Binding-site contacts:
Ligand atom N24 contacts residue VAL39 of chain 1.A at 3.8 Å.
Ligand atom C11 contacts residue GLU106 of chain 1.A at 3.8 Å.
Ligand atom C7 contacts residue ARG156 of chain 1.A at 3.5 Å.
Ligand atom N24 contacts residue LYS58 of chain 1.A at 3.7 Å.
Ligand atom N17 contacts residue LEU108 of chain 1.A at 3.2 Å (h-bond).
Ligand atom O21 contacts residue GLY32 of chain 1.A at 3.0 Å.
Ligand atom N17 contacts residue TYR107 of chain 1.A at 3.5 Å.
Ligand atom C23 contacts residue GLY34 of chain 1.A at 3.7 Å.
Ligand atom N19 contacts residue LEU159 of chain 1.A at 3.6 Å.
Ligand atom N12 contacts residue LEU159 of chain 1.A at 3.5 Å.
Ligand atom C15 contacts residue LEU159 of chain 1.A at 3.7 Å (hydrophobic).
Ligand atom N12 contacts residue ALA56 of chain 1.A at 3.1 Å.
Ligand atom C11 contacts residue LEU159 of chain 1.A at 3.8 Å (hydrophobic).
Ligand atom O21 contacts residue LYS33 of chain 1.A at 3.3 Å (salt-bridge).
Ligand atom C10 contacts residue LEU159 of chain 1.A at 3.7 Å (hydrophobic).
Ligand atom C23 contacts residue ASP170 of chain 1.A at 3.6 Å.
Ligand atom C18 contacts residue TYR107 of chain 1.A at 3.6 Å (hydrophobic).
Ligand atom C23 contacts residue LYS33 of chain 1.A at 3.7 Å.
Ligand atom C11 contacts residue ALA56 of chain 1.A at 3.7 Å (hydrophobic).
Ligand atom C4 contacts residue ASN157 of chain 1.A at 3.7 Å.
Ligand atom C4 contacts residue ARG156 of chain 1.A at 3.6 Å.
Ligand atom C18 contacts residue LEU159 of chain 1.A at 3.6 Å (hydrophobic).
Ligand atom N24 contacts residue LYS33 of chain 1.A at 3.7 Å.
Ligand atom N12 contacts residue GLU106 of chain 1.A at 2.9 Å (salt-bridge).
Ligand atom C14 contacts residue GLU106 of chain 1.A at 3.8 Å.
Ligand atom C23 contacts residue VAL39 of chain 1.A at 3.7 Å (hydrophobic).
Ligand atom C22 contacts residue ASP170 of chain 1.A at 3.4 Å.
Ligand atom N24 contacts residue GLY37 of chain 1.A at 3.3 Å (h-bond).
Ligand atom N17 contacts residue ALA56 of chain 1.A at 3.8 Å.
Ligand atom N24 contacts residue SER38 of chain 1.A at 3.6 Å (h-bond).
Ligand atom C18 contacts residue LEU108 of chain 1.A at 3.3 Å (hydrophobic).
Ligand atom C9 contacts residue LEU31 of chain 1.A at 3.5 Å (hydrophobic).
Ligand atom O21 contacts residue VAL39 of chain 1.A at 3.2 Å.
Ligand atom C20 contacts residue VAL39 of chain 1.A at 3.5 Å (hydrophobic).
Ligand atom C11 contacts residue MET105 of chain 1.A at 3.8 Å (hydrophobic).
Ligand atom C14 contacts residue ALA56 of chain 1.A at 3.5 Å (hydrophobic).
Ligand atom C5 contacts residue ASP170 of chain 1.A at 3.9 Å.
Ligand atom N24 contacts residue GLY34 of chain 1.A at 3.5 Å (h-bond).
Ligand atom C5 contacts residue ALA169 of chain 1.A at 3.6 Å (hydrophobic).
Ligand atom C14 contacts residue LEU159 of chain 1.A at 3.5 Å (hydrophobic).

This small molecule binds to this protein.
Small molecule (SMILES): C[C@@H]1CCN(C(=O)CC#N)C[C@@H]1N(C)c1ncnc2[nH]ccc12

Sequence of chain 1.A:
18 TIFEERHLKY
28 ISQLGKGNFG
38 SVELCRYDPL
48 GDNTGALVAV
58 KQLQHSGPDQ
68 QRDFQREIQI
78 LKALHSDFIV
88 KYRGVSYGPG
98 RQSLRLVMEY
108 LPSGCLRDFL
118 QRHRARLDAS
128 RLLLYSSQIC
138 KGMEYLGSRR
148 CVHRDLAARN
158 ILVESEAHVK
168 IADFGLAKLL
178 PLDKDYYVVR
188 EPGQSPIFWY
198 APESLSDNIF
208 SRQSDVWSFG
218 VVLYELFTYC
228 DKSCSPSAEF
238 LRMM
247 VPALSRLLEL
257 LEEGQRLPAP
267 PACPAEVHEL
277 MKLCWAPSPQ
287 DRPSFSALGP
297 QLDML